Binding-site contacts:
Ligand atom O13 contacts residue LEU124 of chain 1.R at 3.7 Å.
Ligand atom O9 contacts residue SER125 of chain 1.R at 2.5 Å (h-bond).
Ligand atom O13 contacts residue HIS169 of chain 1.Q at 3.6 Å.
Ligand atom O10 contacts residue ARG129 of chain 1.R at 2.9 Å (salt-bridge).
Ligand atom C3 contacts residue HIS102 of chain 1.Q at 3.7 Å.
Ligand atom O5 contacts residue ARG175 of chain 1.Q at 3.3 Å (salt-bridge).
Ligand atom C contacts residue LEU124 of chain 1.R at 3.4 Å (hydrophobic).
Ligand atom O2 contacts residue LYS126 of chain 1.R at 3.0 Å (salt-bridge).
Ligand atom O contacts residue PHE81 of chain 1.R at 3.5 Å.
Ligand atom C3 contacts residue CYS100 of chain 1.Q at 3.5 Å (hydrophobic).
Ligand atom O13 contacts residue GLN141 of chain 1.Q at 2.8 Å (h-bond).
Ligand atom P2 contacts residue ARG129 of chain 1.R at 3.7 Å.
Ligand atom O8 contacts residue ARG175 of chain 1.Q at 3.1 Å (salt-bridge).
Ligand atom N contacts residue LEU122 of chain 1.R at 3.0 Å (h-bond).
Ligand atom N contacts residue LEU124 of chain 1.R at 3.7 Å.
Ligand atom O13 contacts residue VAL140 of chain 1.Q at 3.2 Å.
Ligand atom C4 contacts residue HIS102 of chain 1.Q at 3.4 Å.
Ligand atom O8 contacts residue SER125 of chain 1.R at 3.3 Å (h-bond).
Ligand atom N1 contacts residue GLY123 of chain 1.R at 3.6 Å.
Ligand atom P1 contacts residue HIS103 of chain 1.Q at 3.7 Å.
Ligand atom O2 contacts residue ASN77 of chain 1.R at 3.3 Å (h-bond).
Ligand atom N1 contacts residue PHE81 of chain 1.R at 3.6 Å.
Ligand atom O7 contacts residue LYS126 of chain 1.R at 3.6 Å.
Ligand atom N1 contacts residue LEU124 of chain 1.R at 3.2 Å (h-bond).
Ligand atom N contacts residue GLU142 of chain 1.Q at 3.2 Å (salt-bridge).
Ligand atom O9 contacts residue ARG129 of chain 1.R at 2.8 Å (salt-bridge).
Ligand atom C4 contacts residue CYS100 of chain 1.Q at 3.7 Å (hydrophobic).
Ligand atom O5 contacts residue HIS103 of chain 1.Q at 2.6 Å (h-bond).
Ligand atom O10 contacts residue ARG175 of chain 1.Q at 3.2 Å (salt-bridge).
Ligand atom O11 contacts residue GLY123 of chain 1.R at 3.5 Å.
Ligand atom O11 contacts residue LYS126 of chain 1.R at 3.4 Å.
Ligand atom P2 contacts residue SER125 of chain 1.R at 3.4 Å.
Ligand atom O11 contacts residue SER125 of chain 1.R at 2.8 Å (h-bond).
Ligand atom N3 contacts residue LEU124 of chain 1.R at 3.4 Å.
Ligand atom O9 contacts residue LYS126 of chain 1.R at 2.9 Å (salt-bridge).
Ligand atom O12 contacts residue SER125 of chain 1.R at 3.0 Å (h-bond).
Ligand atom N3 contacts residue GLU142 of chain 1.Q at 3.0 Å (salt-bridge).
Ligand atom C10 contacts residue LEU124 of chain 1.R at 3.6 Å (hydrophobic).
Ligand atom C8 contacts residue SER125 of chain 1.R at 3.4 Å.
Ligand atom O1 contacts residue ALA79 of chain 1.R at 3.7 Å.

Sequence of chain 1.Q:
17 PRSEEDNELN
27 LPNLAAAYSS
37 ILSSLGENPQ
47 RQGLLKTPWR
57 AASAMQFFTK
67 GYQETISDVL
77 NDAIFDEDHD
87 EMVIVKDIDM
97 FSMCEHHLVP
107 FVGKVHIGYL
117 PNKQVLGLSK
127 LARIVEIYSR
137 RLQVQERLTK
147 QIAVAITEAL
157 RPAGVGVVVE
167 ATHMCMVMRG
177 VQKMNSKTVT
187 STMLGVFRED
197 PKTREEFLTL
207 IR

Sequence of chain 1.R:
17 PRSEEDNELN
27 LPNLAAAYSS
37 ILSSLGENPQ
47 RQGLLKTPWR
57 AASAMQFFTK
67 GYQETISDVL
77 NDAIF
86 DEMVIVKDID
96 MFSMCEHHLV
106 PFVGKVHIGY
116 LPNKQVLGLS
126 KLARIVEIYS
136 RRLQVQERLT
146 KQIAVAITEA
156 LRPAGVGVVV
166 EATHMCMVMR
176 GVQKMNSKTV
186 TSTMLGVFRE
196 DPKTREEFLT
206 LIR

The small molecule below binds the protein below.
Small molecule (SMILES): Nc1nc2c(ccn2[C@@H]2O[C@H](COP(=O)(O)OP(=O)(O)OP(=O)(O)O)[C@@H](O)[C@H]2O)c(=O)[nH]1

Sequence of chain 1.N:
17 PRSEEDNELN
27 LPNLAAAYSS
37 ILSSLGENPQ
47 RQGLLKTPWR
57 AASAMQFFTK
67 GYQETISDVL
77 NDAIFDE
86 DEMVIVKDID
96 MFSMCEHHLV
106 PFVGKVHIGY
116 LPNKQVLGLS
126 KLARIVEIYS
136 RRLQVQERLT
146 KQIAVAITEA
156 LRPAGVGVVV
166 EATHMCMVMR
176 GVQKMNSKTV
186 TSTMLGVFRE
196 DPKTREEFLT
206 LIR